Binding-site contacts:
Ligand atom C8 contacts residue VAL15 of chain 1.GC at 4.0 Å (hydrophobic).
Ligand atom C7 contacts residue VAL15 of chain 1.GC at 3.6 Å (hydrophobic).
Ligand atom O7 contacts residue VAL15 of chain 1.GC at 2.5 Å.

The small molecule below binds the protein below.
Small molecule (SMILES): [H]/N=C(\N)N(C)CC[C@H](N)CC(=O)N[C@H]1C=C[C@H](n2ccc(N)nc2=O)O[C@@H]1C(=O)O

Sequence of chain 1.GC:
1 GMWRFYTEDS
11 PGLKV